Sequence of chain 1.C:
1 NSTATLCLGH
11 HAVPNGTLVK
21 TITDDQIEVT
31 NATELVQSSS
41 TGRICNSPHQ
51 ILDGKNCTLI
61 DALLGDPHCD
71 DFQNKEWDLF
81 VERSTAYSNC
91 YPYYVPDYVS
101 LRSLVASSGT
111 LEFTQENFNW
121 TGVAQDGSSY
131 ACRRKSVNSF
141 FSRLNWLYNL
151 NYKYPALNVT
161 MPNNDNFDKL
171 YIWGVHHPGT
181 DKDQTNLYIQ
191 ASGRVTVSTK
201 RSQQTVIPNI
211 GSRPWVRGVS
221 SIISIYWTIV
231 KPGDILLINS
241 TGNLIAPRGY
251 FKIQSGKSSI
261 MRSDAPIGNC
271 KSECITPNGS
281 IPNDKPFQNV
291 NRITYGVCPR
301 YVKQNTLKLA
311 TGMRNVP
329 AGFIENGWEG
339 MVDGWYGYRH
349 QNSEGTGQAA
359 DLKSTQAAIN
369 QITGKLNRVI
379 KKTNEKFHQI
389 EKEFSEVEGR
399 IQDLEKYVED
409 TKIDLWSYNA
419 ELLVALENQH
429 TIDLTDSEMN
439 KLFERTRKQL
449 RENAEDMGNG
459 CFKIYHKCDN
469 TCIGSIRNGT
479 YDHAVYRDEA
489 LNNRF

Binding-site contacts:
Ligand atom C2 contacts residue ASN31 of chain 1.C at 2.5 Å.
Ligand atom C5 contacts residue ASN31 of chain 1.C at 3.6 Å.
Ligand atom O7 contacts residue ASN31 of chain 1.C at 4.4 Å.
Ligand atom C1 contacts residue ASN31 of chain 1.C at 1.4 Å.
Ligand atom O6 contacts residue THR311 of chain 1.C at 4.0 Å.
Ligand atom O5 contacts residue ASN31 of chain 1.C at 2.3 Å (h-bond).
Ligand atom N2 contacts residue ASN31 of chain 1.C at 3.0 Å (h-bond).
Ligand atom C6 contacts residue THR33 of chain 1.C at 3.7 Å.
Ligand atom C8 contacts residue ASN31 of chain 1.C at 3.7 Å.
Ligand atom C6 contacts residue THR311 of chain 1.C at 4.2 Å.
Ligand atom O6 contacts residue THR33 of chain 1.C at 4.5 Å.
Ligand atom O5 contacts residue ALA32 of chain 1.C at 4.3 Å.
Ligand atom C4 contacts residue ASN31 of chain 1.C at 4.2 Å.
Ligand atom C1 contacts residue THR311 of chain 1.C at 3.8 Å.
Ligand atom C5 contacts residue THR311 of chain 1.C at 4.3 Å.
Ligand atom O5 contacts residue THR311 of chain 1.C at 3.2 Å (h-bond).
Ligand atom C7 contacts residue ASN31 of chain 1.C at 3.5 Å.
Ligand atom C3 contacts residue ASN31 of chain 1.C at 3.8 Å.

The small molecule below binds the protein below.
Small molecule (SMILES): CC(=O)N[C@@H]1[C@@H](O)[C@H](O)[C@@H](CO)O[C@H]1O